The small molecule below binds the protein below.
Small molecule (SMILES): CC(C)C[C@H](NC(=O)[C@H](CCC(N)=O)NC(=O)[C@@H](NC(=O)[C@H](CC(C)C)NC(=O)[C@H](CCCCN)NC(=O)[C@@H](N)CC1=NC=NC1)C(C)C)C(=O)N[C@@H](CC(C)C)C(=O)N[C@H](C(=O)N[C@H](C(=O)N[C@H](C(=O)O)[C@@H](C)O)[C@@H](C)O)[C@@H](C)O

Binding-site contacts:
Ligand atom CD1 contacts residue LEU228 of chain 1.B at 3.9 Å (hydrophobic).
Ligand atom CD1 contacts residue GLN65 of chain 1.B at 4.2 Å.
Ligand atom CD1 contacts residue ILE48 of chain 1.B at 3.8 Å (hydrophobic).
Ligand atom CG contacts residue ILE48 of chain 1.B at 3.9 Å (hydrophobic).
Ligand atom CD1 contacts residue VAL66 of chain 1.B at 3.7 Å (hydrophobic).
Ligand atom CG1 contacts residue LEU62 of chain 1.B at 4.1 Å (hydrophobic).
Ligand atom CD2 contacts residue GLN65 of chain 1.B at 3.8 Å.
Ligand atom N contacts residue LEU228 of chain 1.B at 4.3 Å.
Ligand atom CD2 contacts residue MET232 of chain 1.B at 3.7 Å (hydrophobic).
Ligand atom CA contacts residue GLU231 of chain 1.B at 3.9 Å.
Ligand atom O contacts residue LYS52 of chain 1.B at 3.5 Å (salt-bridge).
Ligand atom C contacts residue LYS52 of chain 1.B at 3.6 Å.
Ligand atom CB contacts residue GLU231 of chain 1.B at 4.2 Å.
Ligand atom CB contacts residue LEU228 of chain 1.B at 3.7 Å (hydrophobic).
Ligand atom C contacts residue LYS52 of chain 1.B at 4.3 Å.
Ligand atom CD1 contacts residue MET232 of chain 1.B at 4.3 Å (hydrophobic).
Ligand atom CD2 contacts residue VAL66 of chain 1.B at 3.7 Å (hydrophobic).
Ligand atom CG contacts residue LEU228 of chain 1.B at 3.1 Å (hydrophobic).
Ligand atom CD2 contacts residue PHE57 of chain 1.B at 4.2 Å (hydrophobic).
Ligand atom N contacts residue GLU231 of chain 1.B at 3.8 Å.
Ligand atom CD2 contacts residue GLU231 of chain 1.B at 4.2 Å.
Ligand atom CA contacts residue ILE48 of chain 1.B at 4.1 Å (hydrophobic).
Ligand atom N contacts residue GLU231 of chain 1.B at 3.2 Å (salt-bridge).
Ligand atom CB contacts residue ILE48 of chain 1.B at 3.8 Å (hydrophobic).
Ligand atom CB contacts residue LEU62 of chain 1.B at 4.2 Å (hydrophobic).
Ligand atom O contacts residue LYS52 of chain 1.B at 2.6 Å (salt-bridge).
Ligand atom N contacts residue ILE48 of chain 1.B at 3.9 Å.
Ligand atom CB contacts residue GLU231 of chain 1.B at 3.3 Å.
Ligand atom CD2 contacts residue LEU69 of chain 1.B at 3.7 Å (hydrophobic).
Ligand atom N contacts residue GLU231 of chain 1.B at 3.2 Å (salt-bridge).
Ligand atom O contacts residue ILE48 of chain 1.B at 3.9 Å.
Ligand atom C contacts residue GLU231 of chain 1.B at 4.1 Å.
Ligand atom CD2 contacts residue ILE48 of chain 1.B at 3.5 Å (hydrophobic).
Ligand atom CG2 contacts residue LEU62 of chain 1.B at 3.4 Å (hydrophobic).
Ligand atom CA contacts residue GLU231 of chain 1.B at 4.2 Å.
Ligand atom CB contacts residue GLU231 of chain 1.B at 4.2 Å.
Ligand atom CD1 contacts residue LEU62 of chain 1.B at 4.2 Å (hydrophobic).
Ligand atom CG2 contacts residue VAL66 of chain 1.B at 4.3 Å (hydrophobic).
Ligand atom CD2 contacts residue GLU70 of chain 1.B at 3.8 Å.
Ligand atom C contacts residue ILE48 of chain 1.B at 3.9 Å (hydrophobic).

Sequence of chain 1.B:
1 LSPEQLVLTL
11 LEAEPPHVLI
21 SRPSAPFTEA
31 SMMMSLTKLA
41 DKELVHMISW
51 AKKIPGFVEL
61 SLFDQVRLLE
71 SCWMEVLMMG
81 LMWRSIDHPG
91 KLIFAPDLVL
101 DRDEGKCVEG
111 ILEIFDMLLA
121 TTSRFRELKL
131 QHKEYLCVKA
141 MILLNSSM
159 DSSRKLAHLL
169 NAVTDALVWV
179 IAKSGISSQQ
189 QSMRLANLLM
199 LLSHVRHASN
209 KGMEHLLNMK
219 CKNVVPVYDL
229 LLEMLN